Binding-site contacts:
Ligand atom O07 contacts residue ASP87 of chain 1.A at 4.3 Å.
Ligand atom C02 contacts residue TRP56 of chain 1.A at 3.9 Å (hydrophobic).
Ligand atom N01 contacts residue ZN1 of chain 1.D at 3.9 Å.
Ligand atom S14 contacts residue PHE31 of chain 1.A at 3.8 Å.
Ligand atom N01 contacts residue HIS209 of chain 1.A at 3.8 Å.
Ligand atom C11 contacts residue TYR36 of chain 1.A at 4.1 Å (hydrophobic).
Ligand atom N03 contacts residue HIS209 of chain 1.A at 3.1 Å (h-bond).
Ligand atom C05 contacts residue HIS148 of chain 1.A at 3.7 Å.
Ligand atom C05 contacts residue HIS209 of chain 1.A at 3.6 Å.
Ligand atom O06 contacts residue HIS148 of chain 1.A at 3.7 Å.
Ligand atom N03 contacts residue ASP87 of chain 1.A at 3.2 Å (salt-bridge).
Ligand atom C12 contacts residue ARG174 of chain 1.A at 4.3 Å.
Ligand atom C05 contacts residue ZN1 of chain 1.D at 2.9 Å.
Ligand atom C04 contacts residue ZN1 of chain 1.D at 3.0 Å.
Ligand atom C13 contacts residue TYR170 of chain 1.A at 3.5 Å (hydrophobic).
Ligand atom O07 contacts residue ZN1 of chain 1.C at 4.2 Å.
Ligand atom C04 contacts residue HIS209 of chain 1.A at 3.5 Å.
Ligand atom C02 contacts residue ASP87 of chain 1.A at 3.6 Å.
Ligand atom C13 contacts residue GLY178 of chain 1.A at 4.1 Å.
Ligand atom N01 contacts residue TRP56 of chain 1.A at 3.1 Å.
Ligand atom C09 contacts residue ASN179 of chain 1.A at 3.8 Å.
Ligand atom O07 contacts residue HIS148 of chain 1.A at 3.2 Å.
Ligand atom S14 contacts residue TRP56 of chain 1.A at 3.9 Å.
Ligand atom O06 contacts residue GLY178 of chain 1.A at 3.9 Å.
Ligand atom C12 contacts residue HIS209 of chain 1.A at 4.1 Å.
Ligand atom C13 contacts residue ARG174 of chain 1.A at 3.2 Å.
Ligand atom O07 contacts residue ZN1 of chain 1.D at 2.1 Å.
Ligand atom C10 contacts residue TYR36 of chain 1.A at 3.4 Å (hydrophobic).
Ligand atom O06 contacts residue ASN179 of chain 1.A at 3.2 Å (h-bond).
Ligand atom C12 contacts residue GLY178 of chain 1.A at 3.9 Å.
Ligand atom N01 contacts residue ASP87 of chain 1.A at 3.2 Å (salt-bridge).
Ligand atom C02 contacts residue HIS209 of chain 1.A at 3.6 Å.
Ligand atom C11 contacts residue ARG174 of chain 1.A at 3.8 Å.
Ligand atom O07 contacts residue HIS209 of chain 1.A at 3.0 Å (h-bond).
Ligand atom N03 contacts residue ZN1 of chain 1.D at 2.4 Å.
Ligand atom O07 contacts residue CYS167 of chain 1.A at 3.3 Å (h-bond).
Ligand atom C05 contacts residue ASN179 of chain 1.A at 4.3 Å.
Ligand atom O06 contacts residue ZN1 of chain 1.D at 4.1 Å.
Ligand atom S14 contacts residue TYR36 of chain 1.A at 4.1 Å.
Ligand atom C02 contacts residue ZN1 of chain 1.D at 3.4 Å.

The small molecule below binds the protein below.
Small molecule (SMILES): CCCCCc1sc(N)nc1C(=O)O

Sequence of chain 1.A:
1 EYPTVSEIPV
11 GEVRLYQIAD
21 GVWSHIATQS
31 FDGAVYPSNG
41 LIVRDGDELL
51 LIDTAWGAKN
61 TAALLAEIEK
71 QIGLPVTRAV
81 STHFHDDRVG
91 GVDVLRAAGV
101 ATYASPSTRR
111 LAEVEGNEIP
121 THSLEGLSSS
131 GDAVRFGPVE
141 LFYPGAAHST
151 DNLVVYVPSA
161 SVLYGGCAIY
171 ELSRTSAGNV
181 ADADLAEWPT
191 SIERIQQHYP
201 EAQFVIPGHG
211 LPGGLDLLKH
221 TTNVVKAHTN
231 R